The protein below binds the small molecule below.
Small molecule (SMILES): CCCCCCCCCCCC[N+](C)(C)CCCS(=O)(=O)O

Binding-site contacts:
Ligand atom C3 contacts residue ARG98 of chain 51.A at 3.2 Å.
Ligand atom C1 contacts residue ARG98 of chain 51.A at 3.2 Å.
Ligand atom O1S contacts residue ASP228 of chain 51.A at 3.6 Å.
Ligand atom C16 contacts residue TRP117 of chain 51.A at 3.7 Å (hydrophobic).
Ligand atom C3 contacts residue ARG224 of chain 51.A at 3.5 Å.
Ligand atom C16 contacts residue ARG224 of chain 51.A at 4.0 Å.
Ligand atom N1 contacts residue TRP117 of chain 51.A at 4.1 Å.
Ligand atom O1S contacts residue ARG98 of chain 51.A at 3.6 Å.
Ligand atom C14 contacts residue ARG224 of chain 51.A at 4.5 Å.
Ligand atom C3 contacts residue TRP117 of chain 51.A at 3.5 Å (hydrophobic).
Ligand atom O1S contacts residue THR226 of chain 51.A at 4.3 Å.
Ligand atom C15 contacts residue TRP117 of chain 51.A at 4.2 Å (hydrophobic).
Ligand atom C2 contacts residue ARG98 of chain 51.A at 3.4 Å.
Ligand atom S1 contacts residue ARG98 of chain 51.A at 4.4 Å.
Ligand atom C13 contacts residue ARG224 of chain 51.A at 4.2 Å.
Ligand atom C15 contacts residue ARG224 of chain 51.A at 3.3 Å.
Ligand atom N1 contacts residue ARG98 of chain 51.A at 4.3 Å.
Ligand atom C2 contacts residue ARG224 of chain 51.A at 3.8 Å.
Ligand atom N1 contacts residue ARG224 of chain 51.A at 4.2 Å.
Ligand atom C1 contacts residue ARG224 of chain 51.A at 3.8 Å.
Ligand atom O3S contacts residue THR226 of chain 51.A at 4.0 Å.

Sequence of chain 51.A:
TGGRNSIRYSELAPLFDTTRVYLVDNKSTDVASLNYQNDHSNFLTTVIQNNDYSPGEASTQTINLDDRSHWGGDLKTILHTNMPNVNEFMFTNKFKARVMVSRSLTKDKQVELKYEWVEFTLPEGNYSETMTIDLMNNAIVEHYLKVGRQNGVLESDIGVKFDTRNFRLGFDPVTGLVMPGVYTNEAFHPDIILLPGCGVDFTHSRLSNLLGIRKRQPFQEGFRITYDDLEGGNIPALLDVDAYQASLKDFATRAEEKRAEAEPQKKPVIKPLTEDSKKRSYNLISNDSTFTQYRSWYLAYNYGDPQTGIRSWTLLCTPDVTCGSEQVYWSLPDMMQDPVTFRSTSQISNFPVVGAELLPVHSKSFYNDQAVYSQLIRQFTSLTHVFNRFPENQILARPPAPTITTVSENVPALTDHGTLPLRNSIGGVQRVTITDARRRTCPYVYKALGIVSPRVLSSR